This small molecule binds to this protein.
Small molecule (SMILES): CC(C)C[C@H](NC(=O)CCN)C(=O)N[C@@H](C)C(=O)NCCN[C@@H](Cc1c[nH]c2ccccc12)C(=O)NCc1cccc(C(=O)N[C@@H](CC(C)C)C(=O)N[C@H](C(=O)N[C@H](C(=O)O)C(C)C)[C@@H](C)O)c1

Sequence of chain 1.A:
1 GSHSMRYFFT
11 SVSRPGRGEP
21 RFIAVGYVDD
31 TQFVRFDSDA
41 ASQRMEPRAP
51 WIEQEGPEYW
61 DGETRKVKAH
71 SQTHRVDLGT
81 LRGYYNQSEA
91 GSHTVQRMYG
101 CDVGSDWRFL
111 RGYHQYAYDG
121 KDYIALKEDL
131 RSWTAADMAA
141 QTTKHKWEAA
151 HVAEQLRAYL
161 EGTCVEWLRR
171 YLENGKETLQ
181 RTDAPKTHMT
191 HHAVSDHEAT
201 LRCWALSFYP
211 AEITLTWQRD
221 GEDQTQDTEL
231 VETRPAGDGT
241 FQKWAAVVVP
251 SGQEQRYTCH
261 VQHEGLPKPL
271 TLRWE

Binding-site contacts:
Ligand atom CD2 contacts residue TYR99 of chain 1.A at 3.5 Å (hydrophobic).
Ligand atom N contacts residue TYR7 of chain 1.A at 3.6 Å.
Ligand atom CD1 contacts residue GLN155 of chain 1.A at 3.3 Å.
Ligand atom CG contacts residue GLU63 of chain 1.A at 3.4 Å.
Ligand atom O contacts residue LYS66 of chain 1.A at 3.7 Å.
Ligand atom CD1 contacts residue MET45 of chain 1.A at 3.5 Å (hydrophobic).
Ligand atom CD2 contacts residue TRP147 of chain 1.A at 3.4 Å (hydrophobic).
Ligand atom NE1 contacts residue GLN155 of chain 1.A at 3.1 Å (h-bond).
Ligand atom CA contacts residue GLU63 of chain 1.A at 3.6 Å.
Ligand atom O contacts residue TRP147 of chain 1.A at 2.9 Å (h-bond).
Ligand atom CB contacts residue TRP167 of chain 1.A at 3.4 Å (hydrophobic).
Ligand atom CD1 contacts residue VAL67 of chain 1.A at 3.7 Å (hydrophobic).
Ligand atom C contacts residue GLU63 of chain 1.A at 3.7 Å.
Ligand atom CZ3 contacts residue LEU156 of chain 1.A at 3.6 Å (hydrophobic).
Ligand atom O contacts residue HIS70 of chain 1.A at 3.2 Å.
Ligand atom C contacts residue THR143 of chain 1.A at 3.6 Å.
Ligand atom N contacts residue GLU63 of chain 1.A at 2.6 Å (salt-bridge).
Ligand atom OXT contacts residue TYR84 of chain 1.A at 2.6 Å (h-bond).
Ligand atom N contacts residue TYR99 of chain 1.A at 3.0 Å (h-bond).
Ligand atom CB contacts residue TYR99 of chain 1.A at 3.5 Å (hydrophobic).
Ligand atom C contacts residue TYR7 of chain 1.A at 3.6 Å (hydrophobic).
Ligand atom OXT contacts residue THR143 of chain 1.A at 2.6 Å (h-bond).
Ligand atom C contacts residue TYR84 of chain 1.A at 3.5 Å (hydrophobic).
Ligand atom CH2 contacts residue LEU156 of chain 1.A at 3.7 Å (hydrophobic).
Ligand atom CG2 contacts residue ASP77 of chain 1.A at 3.5 Å.
Ligand atom CB contacts residue GLU63 of chain 1.A at 3.5 Å.
Ligand atom CD1 contacts residue GLU63 of chain 1.A at 3.5 Å.
Ligand atom O contacts residue THR80 of chain 1.A at 3.6 Å.
Ligand atom C contacts residue ASP77 of chain 1.A at 3.5 Å.
Ligand atom N contacts residue GLU63 of chain 1.A at 3.0 Å (salt-bridge).
Ligand atom O contacts residue TYR84 of chain 1.A at 3.5 Å (h-bond).
Ligand atom CA contacts residue ASP77 of chain 1.A at 3.3 Å.
Ligand atom CD2 contacts residue TYR7 of chain 1.A at 3.6 Å (hydrophobic).
Ligand atom C4 contacts residue THR73 of chain 1.A at 3.6 Å.
Ligand atom CB contacts residue ASP77 of chain 1.A at 3.5 Å.
Ligand atom O contacts residue THR73 of chain 1.A at 2.8 Å (h-bond).
Ligand atom CB contacts residue THR143 of chain 1.A at 3.6 Å.
Ligand atom N contacts residue TYR159 of chain 1.A at 3.5 Å.
Ligand atom N contacts residue ASP77 of chain 1.A at 2.8 Å (salt-bridge).
Ligand atom O contacts residue TYR159 of chain 1.A at 2.7 Å (h-bond).